Sequence of chain 1.A:
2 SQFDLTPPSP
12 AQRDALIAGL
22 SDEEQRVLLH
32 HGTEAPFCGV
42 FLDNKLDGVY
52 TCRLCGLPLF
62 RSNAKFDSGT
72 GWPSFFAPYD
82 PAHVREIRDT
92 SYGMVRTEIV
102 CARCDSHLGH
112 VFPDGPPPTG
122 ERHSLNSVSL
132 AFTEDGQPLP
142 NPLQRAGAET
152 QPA

This protein binds this small molecule.
Small molecule (SMILES): CNC(=O)[C@H](CC[S@@](C)=O)NC(C)=O

Binding-site contacts:
Ligand atom CA contacts residue PHE113 of chain 1.A at 4.2 Å (hydrophobic).
Ligand atom O3 contacts residue ARG97 of chain 1.A at 2.6 Å (salt-bridge).
Ligand atom C2 contacts residue TRP73 of chain 1.A at 4.4 Å (hydrophobic).
Ligand atom C3 contacts residue ARG97 of chain 1.A at 3.7 Å.
Ligand atom OD1 contacts residue SER125 of chain 1.A at 4.3 Å.
Ligand atom CE contacts residue SER125 of chain 1.A at 3.4 Å.
Ligand atom CE contacts residue ASN127 of chain 1.A at 4.0 Å.
Ligand atom CG contacts residue SER125 of chain 1.A at 3.3 Å.
Ligand atom O3 contacts residue PHE113 of chain 1.A at 3.8 Å.
Ligand atom OD1 contacts residue HIS111 of chain 1.A at 2.6 Å (h-bond).
Ligand atom CB contacts residue ARG97 of chain 1.A at 4.4 Å.
Ligand atom OD1 contacts residue THR34 of chain 1.A at 4.4 Å.
Ligand atom CB contacts residue HIS111 of chain 1.A at 4.1 Å.
Ligand atom N contacts residue TRP73 of chain 1.A at 3.8 Å.
Ligand atom O3 contacts residue MET95 of chain 1.A at 4.4 Å.
Ligand atom CA contacts residue TRP73 of chain 1.A at 4.1 Å (hydrophobic).
Ligand atom SD contacts residue GLY110 of chain 1.A at 4.1 Å.
Ligand atom N contacts residue ARG97 of chain 1.A at 3.9 Å.
Ligand atom CE contacts residue TRP73 of chain 1.A at 3.7 Å (hydrophobic).
Ligand atom SD contacts residue HIS111 of chain 1.A at 3.8 Å.
Ligand atom O contacts residue TRP73 of chain 1.A at 3.9 Å.
Ligand atom CE contacts residue LEU126 of chain 1.A at 3.7 Å (hydrophobic).
Ligand atom CG contacts residue TRP73 of chain 1.A at 3.8 Å (hydrophobic).
Ligand atom CB contacts residue PHE113 of chain 1.A at 3.7 Å (hydrophobic).
Ligand atom SD contacts residue SER125 of chain 1.A at 3.4 Å (h-bond).
Ligand atom C3 contacts residue PHE113 of chain 1.A at 3.5 Å (hydrophobic).
Ligand atom N2 contacts residue PHE113 of chain 1.A at 3.3 Å.
Ligand atom C contacts residue ARG97 of chain 1.A at 4.2 Å.
Ligand atom O contacts residue THR34 of chain 1.A at 4.1 Å.
Ligand atom OD1 contacts residue GLY110 of chain 1.A at 3.6 Å.
Ligand atom CA contacts residue ARG97 of chain 1.A at 4.2 Å.
Ligand atom C1 contacts residue PHE113 of chain 1.A at 3.7 Å (hydrophobic).
Ligand atom CG contacts residue HIS111 of chain 1.A at 4.5 Å.
Ligand atom CB contacts residue SER125 of chain 1.A at 4.0 Å.
Ligand atom CE contacts residue GLY110 of chain 1.A at 4.3 Å.
Ligand atom C contacts residue TRP73 of chain 1.A at 3.8 Å (hydrophobic).